Sequence of chain 1.B:
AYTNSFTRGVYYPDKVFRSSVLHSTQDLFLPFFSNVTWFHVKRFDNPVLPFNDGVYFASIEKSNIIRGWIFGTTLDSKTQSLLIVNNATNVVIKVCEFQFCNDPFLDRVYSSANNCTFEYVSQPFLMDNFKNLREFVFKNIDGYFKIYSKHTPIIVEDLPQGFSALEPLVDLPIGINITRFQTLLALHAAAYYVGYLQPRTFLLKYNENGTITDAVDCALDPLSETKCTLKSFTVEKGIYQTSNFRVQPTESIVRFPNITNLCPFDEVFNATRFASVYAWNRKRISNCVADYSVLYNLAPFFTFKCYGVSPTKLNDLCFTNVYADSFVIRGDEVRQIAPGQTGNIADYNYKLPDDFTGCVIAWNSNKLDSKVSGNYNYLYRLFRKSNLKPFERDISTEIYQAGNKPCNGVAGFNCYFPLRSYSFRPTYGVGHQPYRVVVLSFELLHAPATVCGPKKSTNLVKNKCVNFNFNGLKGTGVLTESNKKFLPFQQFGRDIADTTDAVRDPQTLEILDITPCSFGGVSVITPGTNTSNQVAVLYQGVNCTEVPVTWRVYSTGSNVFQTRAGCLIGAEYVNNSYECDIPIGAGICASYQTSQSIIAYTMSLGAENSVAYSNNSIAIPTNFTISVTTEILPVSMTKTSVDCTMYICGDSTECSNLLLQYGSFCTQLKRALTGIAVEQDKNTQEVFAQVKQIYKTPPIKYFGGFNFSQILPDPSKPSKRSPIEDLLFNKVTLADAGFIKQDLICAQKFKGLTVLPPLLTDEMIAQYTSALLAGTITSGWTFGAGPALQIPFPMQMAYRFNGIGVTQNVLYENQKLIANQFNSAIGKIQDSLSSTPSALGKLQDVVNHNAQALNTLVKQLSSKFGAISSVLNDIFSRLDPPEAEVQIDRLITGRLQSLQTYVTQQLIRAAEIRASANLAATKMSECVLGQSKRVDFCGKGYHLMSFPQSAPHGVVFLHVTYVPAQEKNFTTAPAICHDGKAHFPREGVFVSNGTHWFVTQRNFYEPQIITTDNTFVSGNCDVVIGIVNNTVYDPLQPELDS

Binding-site contacts:
Ligand atom N2 contacts residue ASN1095 of chain 1.B at 2.8 Å (h-bond).
Ligand atom C4 contacts residue ASN1095 of chain 1.B at 4.2 Å.
Ligand atom O5 contacts residue PHE1100 of chain 1.B at 4.0 Å.
Ligand atom N2 contacts residue HIS1098 of chain 1.B at 3.8 Å.
Ligand atom C7 contacts residue ASN1095 of chain 1.B at 4.1 Å.
Ligand atom O5 contacts residue HIS1098 of chain 1.B at 4.4 Å.
Ligand atom C5 contacts residue HIS1098 of chain 1.B at 3.8 Å.
Ligand atom C3 contacts residue HIS1098 of chain 1.B at 3.3 Å.
Ligand atom O5 contacts residue ASN1095 of chain 1.B at 2.4 Å (h-bond).
Ligand atom C1 contacts residue ASN1095 of chain 1.B at 1.4 Å.
Ligand atom O3 contacts residue HIS1098 of chain 1.B at 3.8 Å.
Ligand atom C3 contacts residue ASN1095 of chain 1.B at 3.8 Å.
Ligand atom C6 contacts residue PHE1100 of chain 1.B at 3.5 Å (hydrophobic).
Ligand atom C2 contacts residue HIS1098 of chain 1.B at 3.9 Å.
Ligand atom C2 contacts residue ASN1095 of chain 1.B at 2.5 Å.
Ligand atom C1 contacts residue HIS1098 of chain 1.B at 4.0 Å.
Ligand atom O4 contacts residue HIS1098 of chain 1.B at 3.3 Å (h-bond).
Ligand atom C4 contacts residue HIS1098 of chain 1.B at 4.0 Å.
Ligand atom C7 contacts residue HIS1098 of chain 1.B at 4.0 Å.
Ligand atom C5 contacts residue PHE1100 of chain 1.B at 3.7 Å (hydrophobic).
Ligand atom C5 contacts residue ASN1095 of chain 1.B at 3.6 Å.
Ligand atom O7 contacts residue HIS1098 of chain 1.B at 3.3 Å.

This protein binds this small molecule.
Small molecule (SMILES): CC(=O)N[C@@H]1[C@@H](O)[C@H](O)[C@@H](CO)O[C@H]1O